Sequence of chain 1.D:
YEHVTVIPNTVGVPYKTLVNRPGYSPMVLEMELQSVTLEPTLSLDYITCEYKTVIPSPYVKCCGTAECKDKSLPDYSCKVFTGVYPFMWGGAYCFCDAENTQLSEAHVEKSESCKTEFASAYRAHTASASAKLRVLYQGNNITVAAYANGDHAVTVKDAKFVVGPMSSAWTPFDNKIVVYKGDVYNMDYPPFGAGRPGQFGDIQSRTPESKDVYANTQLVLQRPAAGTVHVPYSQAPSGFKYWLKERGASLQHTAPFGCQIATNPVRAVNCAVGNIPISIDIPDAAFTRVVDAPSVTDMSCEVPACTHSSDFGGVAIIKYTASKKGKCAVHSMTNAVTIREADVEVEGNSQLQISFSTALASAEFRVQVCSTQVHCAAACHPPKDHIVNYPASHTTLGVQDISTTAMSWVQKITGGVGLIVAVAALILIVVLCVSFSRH

Binding-site contacts:
Ligand atom C7 contacts residue ASN341 of chain 1.H at 3.4 Å.
Ligand atom C8 contacts residue GLU357 of chain 1.H at 3.5 Å.
Ligand atom C8 contacts residue LYS276 of chain 1.H at 3.5 Å.
Ligand atom C8 contacts residue ASN341 of chain 1.H at 4.5 Å.
Ligand atom C3 contacts residue ASN341 of chain 1.H at 3.8 Å.
Ligand atom N2 contacts residue ASN341 of chain 1.H at 2.8 Å (h-bond).
Ligand atom C1 contacts residue ASN341 of chain 1.H at 1.4 Å.
Ligand atom O5 contacts residue ASN341 of chain 1.H at 2.4 Å (h-bond).
Ligand atom C4 contacts residue ASN341 of chain 1.H at 4.2 Å.
Ligand atom O7 contacts residue ASN341 of chain 1.H at 3.6 Å.
Ligand atom C5 contacts residue ASN341 of chain 1.H at 3.7 Å.
Ligand atom C2 contacts residue ASN341 of chain 1.H at 2.5 Å.
Ligand atom O7 contacts residue HIS386 of chain 1.D at 4.4 Å.

Sequence of chain 1.H:
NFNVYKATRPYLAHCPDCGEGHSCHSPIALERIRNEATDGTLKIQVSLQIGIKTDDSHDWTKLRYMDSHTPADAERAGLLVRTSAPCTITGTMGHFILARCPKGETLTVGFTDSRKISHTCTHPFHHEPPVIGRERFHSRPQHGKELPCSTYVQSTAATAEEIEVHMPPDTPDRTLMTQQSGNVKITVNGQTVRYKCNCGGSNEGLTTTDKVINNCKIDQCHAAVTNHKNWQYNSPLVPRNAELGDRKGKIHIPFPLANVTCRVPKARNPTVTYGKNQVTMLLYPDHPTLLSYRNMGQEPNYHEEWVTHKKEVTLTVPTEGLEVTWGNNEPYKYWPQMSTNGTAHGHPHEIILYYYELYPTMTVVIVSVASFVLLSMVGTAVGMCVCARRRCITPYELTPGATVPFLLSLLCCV

A protein and the small-molecule ligand that binds it are described below.
Small molecule (SMILES): CC(=O)N[C@@H]1[C@@H](O)[C@H](O)[C@@H](CO)O[C@H]1O